Sequence of chain 1.A:
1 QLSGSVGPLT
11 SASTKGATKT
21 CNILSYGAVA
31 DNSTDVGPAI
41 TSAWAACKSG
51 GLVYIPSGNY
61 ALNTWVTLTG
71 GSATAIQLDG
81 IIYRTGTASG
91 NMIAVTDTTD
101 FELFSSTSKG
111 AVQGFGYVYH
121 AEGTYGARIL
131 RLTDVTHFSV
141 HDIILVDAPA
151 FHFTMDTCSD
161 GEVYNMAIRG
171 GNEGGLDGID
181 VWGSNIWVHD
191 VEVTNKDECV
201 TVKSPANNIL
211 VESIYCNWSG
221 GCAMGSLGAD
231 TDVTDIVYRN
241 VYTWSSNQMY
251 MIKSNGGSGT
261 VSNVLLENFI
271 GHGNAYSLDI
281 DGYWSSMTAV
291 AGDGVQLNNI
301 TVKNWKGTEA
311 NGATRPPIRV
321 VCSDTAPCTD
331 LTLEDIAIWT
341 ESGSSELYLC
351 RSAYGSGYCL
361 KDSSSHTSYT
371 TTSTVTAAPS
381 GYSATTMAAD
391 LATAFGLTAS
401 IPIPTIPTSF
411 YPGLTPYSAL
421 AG

Binding-site contacts:
Ligand atom C1 contacts residue THR376 of chain 1.A at 1.4 Å.
Ligand atom O5 contacts residue ALA377 of chain 1.A at 4.3 Å.
Ligand atom C3 contacts residue THR376 of chain 1.A at 3.0 Å.
Ligand atom O5 contacts residue THR376 of chain 1.A at 2.3 Å (h-bond).
Ligand atom C6 contacts residue ALA377 of chain 1.A at 4.1 Å (hydrophobic).
Ligand atom O3 contacts residue THR376 of chain 1.A at 3.3 Å (h-bond).
Ligand atom O4 contacts residue THR376 of chain 1.A at 4.2 Å.
Ligand atom O2 contacts residue THR376 of chain 1.A at 2.9 Å (h-bond).
Ligand atom C4 contacts residue THR376 of chain 1.A at 2.9 Å.
Ligand atom C6 contacts residue THR376 of chain 1.A at 4.1 Å.
Ligand atom C2 contacts residue THR376 of chain 1.A at 2.4 Å.
Ligand atom C5 contacts residue THR376 of chain 1.A at 3.1 Å.

A protein and the small-molecule ligand that binds it are described below.
Small molecule (SMILES): OC[C@H]1O[C@@H](O)[C@@H](O)[C@@H](O)[C@@H]1O